Sequence of chain 1.C:
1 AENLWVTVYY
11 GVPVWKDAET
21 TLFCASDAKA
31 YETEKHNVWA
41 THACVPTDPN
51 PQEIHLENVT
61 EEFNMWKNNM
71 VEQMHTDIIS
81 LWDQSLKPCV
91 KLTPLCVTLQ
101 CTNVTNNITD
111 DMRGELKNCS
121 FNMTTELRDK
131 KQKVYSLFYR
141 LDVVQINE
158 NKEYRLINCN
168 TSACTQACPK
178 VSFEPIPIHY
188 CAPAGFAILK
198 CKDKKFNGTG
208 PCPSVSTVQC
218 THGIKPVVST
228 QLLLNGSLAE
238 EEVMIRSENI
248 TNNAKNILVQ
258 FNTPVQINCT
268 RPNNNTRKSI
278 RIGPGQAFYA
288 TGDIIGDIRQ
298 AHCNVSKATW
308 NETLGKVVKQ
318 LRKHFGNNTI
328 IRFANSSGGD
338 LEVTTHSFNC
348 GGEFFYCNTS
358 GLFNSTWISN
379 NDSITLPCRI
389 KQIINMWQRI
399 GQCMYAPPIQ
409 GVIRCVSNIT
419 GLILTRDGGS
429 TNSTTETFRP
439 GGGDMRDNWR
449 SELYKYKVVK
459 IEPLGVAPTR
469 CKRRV

Sequence of chain 1.A:
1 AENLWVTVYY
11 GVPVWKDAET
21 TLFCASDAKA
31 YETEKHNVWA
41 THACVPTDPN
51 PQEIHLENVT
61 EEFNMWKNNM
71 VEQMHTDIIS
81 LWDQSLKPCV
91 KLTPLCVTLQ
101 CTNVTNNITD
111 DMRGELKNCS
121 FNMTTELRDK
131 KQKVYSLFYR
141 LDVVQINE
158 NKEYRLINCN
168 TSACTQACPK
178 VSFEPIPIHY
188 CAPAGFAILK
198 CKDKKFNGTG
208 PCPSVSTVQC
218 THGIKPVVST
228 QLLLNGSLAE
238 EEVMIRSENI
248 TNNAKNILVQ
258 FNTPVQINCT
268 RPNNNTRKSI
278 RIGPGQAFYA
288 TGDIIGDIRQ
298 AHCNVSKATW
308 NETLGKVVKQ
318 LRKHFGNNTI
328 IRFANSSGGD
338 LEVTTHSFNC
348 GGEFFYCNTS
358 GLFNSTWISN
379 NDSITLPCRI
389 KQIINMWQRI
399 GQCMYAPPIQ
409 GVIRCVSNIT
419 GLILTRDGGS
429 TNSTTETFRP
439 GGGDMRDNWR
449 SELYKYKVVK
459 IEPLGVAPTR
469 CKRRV

Binding-site contacts:
Ligand atom C7 contacts residue ASN167 of chain 1.C at 3.2 Å.
Ligand atom C1 contacts residue THR168 of chain 1.C at 4.2 Å.
Ligand atom O5 contacts residue ASN167 of chain 1.C at 2.3 Å (h-bond).
Ligand atom C8 contacts residue ASN167 of chain 1.C at 3.6 Å.
Ligand atom C2 contacts residue ASN167 of chain 1.C at 2.5 Å.
Ligand atom C8 contacts residue ARG278 of chain 1.A at 3.5 Å.
Ligand atom O7 contacts residue ASN167 of chain 1.C at 3.9 Å.
Ligand atom O7 contacts residue THR168 of chain 1.C at 4.2 Å.
Ligand atom C3 contacts residue ASN167 of chain 1.C at 3.9 Å.
Ligand atom N2 contacts residue ASN167 of chain 1.C at 2.5 Å (h-bond).
Ligand atom C5 contacts residue ASN167 of chain 1.C at 3.6 Å.
Ligand atom C1 contacts residue ASN167 of chain 1.C at 1.4 Å.
Ligand atom C4 contacts residue ASN167 of chain 1.C at 4.2 Å.

This protein binds this small molecule.
Small molecule (SMILES): CC(=O)N[C@@H]1[C@@H](O)[C@H](O)[C@@H](CO)O[C@H]1O